Binding-site contacts:
Ligand atom O7 contacts residue LYS4 of chain 1.F at 3.1 Å (salt-bridge).
Ligand atom C7 contacts residue ILE94 of chain 1.F at 3.7 Å (hydrophobic).
Ligand atom C5 contacts residue ASN6 of chain 1.F at 3.7 Å.
Ligand atom C7 contacts residue LYS4 of chain 1.F at 4.3 Å.
Ligand atom O5 contacts residue THR8 of chain 1.F at 3.7 Å.
Ligand atom C5 contacts residue THR8 of chain 1.F at 4.0 Å.
Ligand atom O5 contacts residue ASN6 of chain 1.F at 2.4 Å (h-bond).
Ligand atom C2 contacts residue ASN6 of chain 1.F at 2.5 Å.
Ligand atom O7 contacts residue ASN6 of chain 1.F at 3.3 Å (h-bond).
Ligand atom C4 contacts residue ASN6 of chain 1.F at 4.2 Å.
Ligand atom O5 contacts residue TYR22 of chain 1.F at 4.4 Å.
Ligand atom N2 contacts residue ASN6 of chain 1.F at 3.0 Å (h-bond).
Ligand atom C8 contacts residue ILE94 of chain 1.F at 3.9 Å (hydrophobic).
Ligand atom C7 contacts residue ASN6 of chain 1.F at 3.5 Å.
Ligand atom O7 contacts residue ILE94 of chain 1.F at 4.1 Å.
Ligand atom C8 contacts residue GLU111 of chain 1.F at 3.5 Å.
Ligand atom N2 contacts residue ILE94 of chain 1.F at 3.7 Å.
Ligand atom C1 contacts residue ASN6 of chain 1.F at 1.5 Å.
Ligand atom C1 contacts residue THR8 of chain 1.F at 3.6 Å.
Ligand atom N2 contacts residue GLU111 of chain 1.F at 3.7 Å.
Ligand atom C3 contacts residue ASN6 of chain 1.F at 3.8 Å.
Ligand atom C8 contacts residue TYR109 of chain 1.F at 4.5 Å (hydrophobic).
Ligand atom C7 contacts residue GLU111 of chain 1.F at 4.1 Å.
Ligand atom O6 contacts residue TYR22 of chain 1.F at 3.2 Å.
Ligand atom C1 contacts residue SER92 of chain 1.F at 4.5 Å.

Sequence of chain 1.F:
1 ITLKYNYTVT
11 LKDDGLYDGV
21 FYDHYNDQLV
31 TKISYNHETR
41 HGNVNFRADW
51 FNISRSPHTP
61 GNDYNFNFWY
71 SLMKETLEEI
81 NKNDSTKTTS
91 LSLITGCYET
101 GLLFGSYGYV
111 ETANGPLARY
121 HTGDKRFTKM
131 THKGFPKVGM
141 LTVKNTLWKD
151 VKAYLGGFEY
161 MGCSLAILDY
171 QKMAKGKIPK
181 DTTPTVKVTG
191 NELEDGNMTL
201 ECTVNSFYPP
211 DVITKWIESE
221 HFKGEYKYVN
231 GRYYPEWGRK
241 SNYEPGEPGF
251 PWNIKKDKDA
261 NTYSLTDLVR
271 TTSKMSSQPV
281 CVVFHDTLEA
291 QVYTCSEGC

A small-molecule ligand and the protein it binds are described below.
Small molecule (SMILES): CC(=O)N[C@@H]1[C@@H](O)[C@H](O)[C@@H](CO)O[C@H]1O